Sequence of chain 1.A:
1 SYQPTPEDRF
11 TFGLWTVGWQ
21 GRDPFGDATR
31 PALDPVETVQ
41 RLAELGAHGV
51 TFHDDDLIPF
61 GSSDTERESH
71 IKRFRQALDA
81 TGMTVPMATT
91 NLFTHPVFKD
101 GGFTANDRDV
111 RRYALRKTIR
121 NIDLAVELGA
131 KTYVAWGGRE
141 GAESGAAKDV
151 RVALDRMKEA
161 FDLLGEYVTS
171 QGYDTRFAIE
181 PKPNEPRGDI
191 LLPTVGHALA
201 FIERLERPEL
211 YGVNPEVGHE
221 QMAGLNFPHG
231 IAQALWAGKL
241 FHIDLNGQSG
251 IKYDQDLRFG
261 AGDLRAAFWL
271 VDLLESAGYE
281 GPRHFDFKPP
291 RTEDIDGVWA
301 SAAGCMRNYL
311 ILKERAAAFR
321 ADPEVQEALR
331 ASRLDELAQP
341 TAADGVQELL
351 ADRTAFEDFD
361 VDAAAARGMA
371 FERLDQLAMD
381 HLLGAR

Sequence of chain 1.B:
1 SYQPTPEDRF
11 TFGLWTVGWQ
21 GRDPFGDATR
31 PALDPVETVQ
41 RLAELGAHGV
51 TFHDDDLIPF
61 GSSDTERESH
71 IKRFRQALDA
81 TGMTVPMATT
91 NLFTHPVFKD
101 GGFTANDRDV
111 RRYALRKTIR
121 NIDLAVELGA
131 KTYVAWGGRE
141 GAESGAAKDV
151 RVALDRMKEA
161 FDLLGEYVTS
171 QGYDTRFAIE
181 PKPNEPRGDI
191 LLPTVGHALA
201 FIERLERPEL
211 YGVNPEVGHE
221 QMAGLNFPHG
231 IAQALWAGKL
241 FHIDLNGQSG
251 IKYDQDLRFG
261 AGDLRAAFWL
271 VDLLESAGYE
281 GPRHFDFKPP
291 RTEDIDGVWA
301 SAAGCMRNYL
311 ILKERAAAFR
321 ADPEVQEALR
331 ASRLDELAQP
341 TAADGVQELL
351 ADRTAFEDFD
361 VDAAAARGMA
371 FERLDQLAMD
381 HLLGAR

This protein binds this small molecule.
Small molecule (SMILES): O=C[C@H](O)[C@@H](O)[C@H](O)[C@H](O)CO

Binding-site contacts:
Ligand atom C1 contacts residue LYS182 of chain 1.A at 3.7 Å.
Ligand atom C4 contacts residue GLU180 of chain 1.A at 3.6 Å.
Ligand atom O2 contacts residue MG1 of chain 1.D at 2.7 Å.
Ligand atom C2 contacts residue TRP136 of chain 1.A at 3.4 Å (hydrophobic).
Ligand atom C6 contacts residue HIS53 of chain 1.A at 3.4 Å.
Ligand atom O5 contacts residue PHE93 of chain 1.A at 3.4 Å.
Ligand atom C2 contacts residue GLU180 of chain 1.A at 3.7 Å.
Ligand atom O2 contacts residue GLU180 of chain 1.A at 2.8 Å (salt-bridge).
Ligand atom O6 contacts residue GLU180 of chain 1.A at 2.9 Å (salt-bridge).
Ligand atom O4 contacts residue ASP286 of chain 1.A at 2.8 Å (salt-bridge).
Ligand atom O4 contacts residue GLU180 of chain 1.A at 3.0 Å (salt-bridge).
Ligand atom C6 contacts residue THR89 of chain 1.A at 3.6 Å.
Ligand atom C5 contacts residue HIS53 of chain 1.A at 3.1 Å.
Ligand atom O6 contacts residue THR89 of chain 1.A at 3.9 Å.
Ligand atom O6 contacts residue VAL134 of chain 1.A at 3.2 Å.
Ligand atom C4 contacts residue MG1 of chain 1.D at 3.7 Å.
Ligand atom C1 contacts residue TRP136 of chain 1.A at 3.4 Å (hydrophobic).
Ligand atom O4 contacts residue ASP244 of chain 1.A at 3.9 Å.
Ligand atom O2 contacts residue HIS219 of chain 1.A at 3.2 Å.
Ligand atom C3 contacts residue ASP286 of chain 1.A at 4.0 Å.
Ligand atom C6 contacts residue GLU180 of chain 1.A at 3.9 Å.
Ligand atom O3 contacts residue ASP286 of chain 1.A at 3.4 Å (salt-bridge).
Ligand atom C4 contacts residue TRP136 of chain 1.A at 3.9 Å (hydrophobic).
Ligand atom O5 contacts residue HIS53 of chain 1.A at 2.8 Å (h-bond).
Ligand atom O4 contacts residue MG1 of chain 1.D at 2.5 Å.
Ligand atom O1 contacts residue PHE25 of chain 1.B at 3.6 Å.
Ligand atom O2 contacts residue ASP286 of chain 1.A at 3.5 Å (salt-bridge).
Ligand atom O1 contacts residue MG1 of chain 1.E at 3.3 Å.
Ligand atom O5 contacts residue TRP136 of chain 1.A at 3.2 Å.
Ligand atom C3 contacts residue TRP136 of chain 1.A at 3.6 Å (hydrophobic).
Ligand atom O1 contacts residue ASP254 of chain 1.A at 3.2 Å (salt-bridge).
Ligand atom C1 contacts residue PHE25 of chain 1.B at 3.4 Å (hydrophobic).
Ligand atom O6 contacts residue TRP136 of chain 1.A at 3.5 Å.
Ligand atom O1 contacts residue HIS219 of chain 1.A at 3.3 Å (h-bond).
Ligand atom C2 contacts residue MG1 of chain 1.D at 4.0 Å.
Ligand atom O2 contacts residue GLU216 of chain 1.A at 3.5 Å (salt-bridge).
Ligand atom C4 contacts residue ASP286 of chain 1.A at 3.9 Å.
Ligand atom O1 contacts residue TRP136 of chain 1.A at 3.8 Å.
Ligand atom O1 contacts residue LYS182 of chain 1.A at 2.9 Å (salt-bridge).
Ligand atom O3 contacts residue TRP15 of chain 1.A at 3.9 Å.